Sequence of chain 1.E:
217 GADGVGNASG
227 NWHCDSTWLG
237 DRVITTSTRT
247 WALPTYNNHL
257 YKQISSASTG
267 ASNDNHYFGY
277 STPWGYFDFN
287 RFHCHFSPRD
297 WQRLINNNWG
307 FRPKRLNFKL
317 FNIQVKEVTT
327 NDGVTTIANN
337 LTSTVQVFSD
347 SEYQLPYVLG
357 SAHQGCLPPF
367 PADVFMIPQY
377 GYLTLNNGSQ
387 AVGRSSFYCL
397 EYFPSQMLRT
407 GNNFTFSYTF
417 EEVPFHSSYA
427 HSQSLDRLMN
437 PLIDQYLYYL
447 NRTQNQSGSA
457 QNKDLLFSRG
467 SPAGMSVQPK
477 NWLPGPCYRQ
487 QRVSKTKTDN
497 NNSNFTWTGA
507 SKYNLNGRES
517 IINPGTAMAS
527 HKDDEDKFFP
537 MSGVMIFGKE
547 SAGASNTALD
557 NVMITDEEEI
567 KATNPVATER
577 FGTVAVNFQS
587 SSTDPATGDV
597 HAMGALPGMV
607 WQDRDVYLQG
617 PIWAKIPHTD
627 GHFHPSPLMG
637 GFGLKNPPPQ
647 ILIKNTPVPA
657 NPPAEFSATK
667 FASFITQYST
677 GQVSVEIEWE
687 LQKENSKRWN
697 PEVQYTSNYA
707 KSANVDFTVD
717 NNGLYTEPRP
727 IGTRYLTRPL

Sequence of chain 1.G:
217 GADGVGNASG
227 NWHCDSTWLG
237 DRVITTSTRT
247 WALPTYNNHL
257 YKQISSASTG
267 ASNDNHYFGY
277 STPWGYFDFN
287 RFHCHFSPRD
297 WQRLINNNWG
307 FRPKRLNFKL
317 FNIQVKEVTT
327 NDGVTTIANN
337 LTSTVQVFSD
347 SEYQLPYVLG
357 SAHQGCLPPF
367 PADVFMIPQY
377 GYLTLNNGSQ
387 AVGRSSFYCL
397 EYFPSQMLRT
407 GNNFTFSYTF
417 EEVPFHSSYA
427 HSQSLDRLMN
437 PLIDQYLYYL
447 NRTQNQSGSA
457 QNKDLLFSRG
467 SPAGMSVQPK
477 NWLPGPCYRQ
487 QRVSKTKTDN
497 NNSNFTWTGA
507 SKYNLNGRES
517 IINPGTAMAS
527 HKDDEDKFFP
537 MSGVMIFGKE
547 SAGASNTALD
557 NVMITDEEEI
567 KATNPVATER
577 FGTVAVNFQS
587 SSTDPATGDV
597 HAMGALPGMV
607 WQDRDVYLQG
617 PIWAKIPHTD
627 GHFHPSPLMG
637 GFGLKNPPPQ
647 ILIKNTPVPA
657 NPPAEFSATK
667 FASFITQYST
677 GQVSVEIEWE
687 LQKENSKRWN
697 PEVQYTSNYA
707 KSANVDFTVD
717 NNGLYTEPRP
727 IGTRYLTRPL

A small-molecule ligand and the protein it binds are described below.
Small molecule (SMILES): Nc1ccnc(=O)[nH]1

Binding-site contacts:
Ligand atom N1 contacts residue HIS628 of chain 1.E at 2.5 Å (h-bond).
Ligand atom C4 contacts residue HIS630 of chain 1.G at 3.9 Å.
Ligand atom C5 contacts residue HIS628 of chain 1.E at 4.2 Å.
Ligand atom N3 contacts residue HIS628 of chain 1.E at 4.3 Å.
Ligand atom C6 contacts residue PHE629 of chain 1.E at 4.1 Å (hydrophobic).
Ligand atom C6 contacts residue HIS628 of chain 1.E at 3.1 Å.
Ligand atom N3 contacts residue HIS630 of chain 1.G at 3.3 Å (h-bond).
Ligand atom O2 contacts residue HIS628 of chain 1.E at 3.4 Å (h-bond).
Ligand atom N4 contacts residue HIS630 of chain 1.G at 3.8 Å.
Ligand atom N1 contacts residue PHE629 of chain 1.E at 4.2 Å.
Ligand atom O2 contacts residue GLY627 of chain 1.E at 3.7 Å.
Ligand atom C2 contacts residue HIS630 of chain 1.G at 3.8 Å.
Ligand atom O2 contacts residue HIS630 of chain 1.G at 3.9 Å.
Ligand atom C2 contacts residue HIS628 of chain 1.E at 3.3 Å.
Ligand atom C5 contacts residue PHE629 of chain 1.G at 4.3 Å (hydrophobic).
Ligand atom O2 contacts residue ASP626 of chain 1.E at 4.0 Å.